A small-molecule ligand and the protein it binds are described below.
Small molecule (SMILES): O=C(O)Cc1cc(I)c(Oc2ccc(O)c(I)c2)c(I)c1

Binding-site contacts:
Ligand atom I2 contacts residue MET244 of chain 2.A at 4.0 Å.
Ligand atom O4 contacts residue ARG122 of chain 2.A at 3.0 Å (salt-bridge).
Ligand atom C8 contacts residue LEU148 of chain 2.A at 4.0 Å (hydrophobic).
Ligand atom I2 contacts residue PHE74 of chain 2.A at 4.1 Å.
Ligand atom O1 contacts residue HIS237 of chain 2.A at 3.0 Å (h-bond).
Ligand atom C1 contacts residue MET115 of chain 2.A at 3.8 Å (hydrophobic).
Ligand atom I3 contacts residue ILE155 of chain 2.A at 3.5 Å.
Ligand atom C11 contacts residue ALA119 of chain 2.A at 3.6 Å (hydrophobic).
Ligand atom O3 contacts residue ARG122 of chain 2.A at 3.7 Å.
Ligand atom C14 contacts residue ASN133 of chain 2.A at 3.4 Å.
Ligand atom C10 contacts residue HIS237 of chain 2.A at 3.4 Å.
Ligand atom C6 contacts residue LEU148 of chain 2.A at 4.0 Å (hydrophobic).
Ligand atom C7 contacts residue LEU132 of chain 2.A at 3.8 Å (hydrophobic).
Ligand atom C5 contacts residue LEU132 of chain 2.A at 3.9 Å (hydrophobic).
Ligand atom O4 contacts residue ASN133 of chain 2.A at 2.9 Å (h-bond).
Ligand atom I3 contacts residue ALA119 of chain 2.A at 4.1 Å.
Ligand atom I3 contacts residue MET112 of chain 2.A at 4.1 Å.
Ligand atom O1 contacts residue PHE257 of chain 2.A at 3.2 Å.
Ligand atom C13 contacts residue MET115 of chain 2.A at 3.5 Å (hydrophobic).
Ligand atom I1 contacts residue LEU132 of chain 2.A at 4.0 Å.
Ligand atom I2 contacts residue PHE71 of chain 2.A at 4.1 Å.
Ligand atom C3 contacts residue ALA81 of chain 2.A at 3.8 Å (hydrophobic).
Ligand atom I1 contacts residue PHE74 of chain 2.A at 4.0 Å.
Ligand atom C2 contacts residue LEU148 of chain 2.A at 4.1 Å (hydrophobic).
Ligand atom O2 contacts residue LEU132 of chain 2.A at 3.7 Å.
Ligand atom O4 contacts residue THR131 of chain 2.A at 3.9 Å.
Ligand atom O4 contacts residue ALA119 of chain 2.A at 3.9 Å.
Ligand atom C12 contacts residue ILE78 of chain 2.A at 4.0 Å (hydrophobic).
Ligand atom O4 contacts residue LEU132 of chain 2.A at 3.5 Å.
Ligand atom O1 contacts residue MET244 of chain 2.A at 3.6 Å.
Ligand atom C8 contacts residue HIS237 of chain 2.A at 3.6 Å.
Ligand atom C9 contacts residue LEU132 of chain 2.A at 4.0 Å (hydrophobic).
Ligand atom I2 contacts residue GLY146 of chain 2.A at 3.5 Å.
Ligand atom C12 contacts residue MET112 of chain 2.A at 4.1 Å (hydrophobic).
Ligand atom I1 contacts residue ILE78 of chain 2.A at 3.4 Å.
Ligand atom C14 contacts residue ARG122 of chain 2.A at 3.7 Å.
Ligand atom C11 contacts residue MET115 of chain 2.A at 3.2 Å (hydrophobic).
Ligand atom C4 contacts residue LEU148 of chain 2.A at 3.8 Å (hydrophobic).
Ligand atom C13 contacts residue ALA81 of chain 2.A at 4.1 Å (hydrophobic).
Ligand atom O3 contacts residue ASN133 of chain 2.A at 3.6 Å (h-bond).

Sequence of chain 2.A:
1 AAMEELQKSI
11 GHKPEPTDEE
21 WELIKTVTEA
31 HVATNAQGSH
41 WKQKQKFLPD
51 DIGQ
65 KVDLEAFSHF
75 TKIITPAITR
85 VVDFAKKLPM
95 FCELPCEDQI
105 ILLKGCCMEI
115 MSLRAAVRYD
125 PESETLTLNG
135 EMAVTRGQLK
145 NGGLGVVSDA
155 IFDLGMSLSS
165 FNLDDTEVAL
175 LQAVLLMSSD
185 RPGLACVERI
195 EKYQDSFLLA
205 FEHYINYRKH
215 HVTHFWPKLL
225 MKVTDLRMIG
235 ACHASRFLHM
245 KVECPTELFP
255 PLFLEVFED